Binding-site contacts:
Ligand atom N2 contacts residue ASN1273 of chain 1.B at 3.0 Å (h-bond).
Ligand atom C7 contacts residue ASN1273 of chain 1.B at 3.3 Å.
Ligand atom O7 contacts residue ASN1273 of chain 1.B at 4.0 Å.
Ligand atom C5 contacts residue ASN1273 of chain 1.B at 3.6 Å.
Ligand atom C2 contacts residue ASN1273 of chain 1.B at 2.5 Å.
Ligand atom C8 contacts residue ASN1273 of chain 1.B at 3.6 Å.
Ligand atom O5 contacts residue ASN1273 of chain 1.B at 2.3 Å (h-bond).
Ligand atom C4 contacts residue ASN1273 of chain 1.B at 4.2 Å.
Ligand atom C1 contacts residue ASN1273 of chain 1.B at 1.4 Å.
Ligand atom C3 contacts residue ASN1273 of chain 1.B at 3.8 Å.

The small molecule below binds the protein below.
Small molecule (SMILES): CC(=O)N[C@@H]1[C@@H](O)[C@H](O)[C@@H](CO)O[C@H]1O

Sequence of chain 1.B:
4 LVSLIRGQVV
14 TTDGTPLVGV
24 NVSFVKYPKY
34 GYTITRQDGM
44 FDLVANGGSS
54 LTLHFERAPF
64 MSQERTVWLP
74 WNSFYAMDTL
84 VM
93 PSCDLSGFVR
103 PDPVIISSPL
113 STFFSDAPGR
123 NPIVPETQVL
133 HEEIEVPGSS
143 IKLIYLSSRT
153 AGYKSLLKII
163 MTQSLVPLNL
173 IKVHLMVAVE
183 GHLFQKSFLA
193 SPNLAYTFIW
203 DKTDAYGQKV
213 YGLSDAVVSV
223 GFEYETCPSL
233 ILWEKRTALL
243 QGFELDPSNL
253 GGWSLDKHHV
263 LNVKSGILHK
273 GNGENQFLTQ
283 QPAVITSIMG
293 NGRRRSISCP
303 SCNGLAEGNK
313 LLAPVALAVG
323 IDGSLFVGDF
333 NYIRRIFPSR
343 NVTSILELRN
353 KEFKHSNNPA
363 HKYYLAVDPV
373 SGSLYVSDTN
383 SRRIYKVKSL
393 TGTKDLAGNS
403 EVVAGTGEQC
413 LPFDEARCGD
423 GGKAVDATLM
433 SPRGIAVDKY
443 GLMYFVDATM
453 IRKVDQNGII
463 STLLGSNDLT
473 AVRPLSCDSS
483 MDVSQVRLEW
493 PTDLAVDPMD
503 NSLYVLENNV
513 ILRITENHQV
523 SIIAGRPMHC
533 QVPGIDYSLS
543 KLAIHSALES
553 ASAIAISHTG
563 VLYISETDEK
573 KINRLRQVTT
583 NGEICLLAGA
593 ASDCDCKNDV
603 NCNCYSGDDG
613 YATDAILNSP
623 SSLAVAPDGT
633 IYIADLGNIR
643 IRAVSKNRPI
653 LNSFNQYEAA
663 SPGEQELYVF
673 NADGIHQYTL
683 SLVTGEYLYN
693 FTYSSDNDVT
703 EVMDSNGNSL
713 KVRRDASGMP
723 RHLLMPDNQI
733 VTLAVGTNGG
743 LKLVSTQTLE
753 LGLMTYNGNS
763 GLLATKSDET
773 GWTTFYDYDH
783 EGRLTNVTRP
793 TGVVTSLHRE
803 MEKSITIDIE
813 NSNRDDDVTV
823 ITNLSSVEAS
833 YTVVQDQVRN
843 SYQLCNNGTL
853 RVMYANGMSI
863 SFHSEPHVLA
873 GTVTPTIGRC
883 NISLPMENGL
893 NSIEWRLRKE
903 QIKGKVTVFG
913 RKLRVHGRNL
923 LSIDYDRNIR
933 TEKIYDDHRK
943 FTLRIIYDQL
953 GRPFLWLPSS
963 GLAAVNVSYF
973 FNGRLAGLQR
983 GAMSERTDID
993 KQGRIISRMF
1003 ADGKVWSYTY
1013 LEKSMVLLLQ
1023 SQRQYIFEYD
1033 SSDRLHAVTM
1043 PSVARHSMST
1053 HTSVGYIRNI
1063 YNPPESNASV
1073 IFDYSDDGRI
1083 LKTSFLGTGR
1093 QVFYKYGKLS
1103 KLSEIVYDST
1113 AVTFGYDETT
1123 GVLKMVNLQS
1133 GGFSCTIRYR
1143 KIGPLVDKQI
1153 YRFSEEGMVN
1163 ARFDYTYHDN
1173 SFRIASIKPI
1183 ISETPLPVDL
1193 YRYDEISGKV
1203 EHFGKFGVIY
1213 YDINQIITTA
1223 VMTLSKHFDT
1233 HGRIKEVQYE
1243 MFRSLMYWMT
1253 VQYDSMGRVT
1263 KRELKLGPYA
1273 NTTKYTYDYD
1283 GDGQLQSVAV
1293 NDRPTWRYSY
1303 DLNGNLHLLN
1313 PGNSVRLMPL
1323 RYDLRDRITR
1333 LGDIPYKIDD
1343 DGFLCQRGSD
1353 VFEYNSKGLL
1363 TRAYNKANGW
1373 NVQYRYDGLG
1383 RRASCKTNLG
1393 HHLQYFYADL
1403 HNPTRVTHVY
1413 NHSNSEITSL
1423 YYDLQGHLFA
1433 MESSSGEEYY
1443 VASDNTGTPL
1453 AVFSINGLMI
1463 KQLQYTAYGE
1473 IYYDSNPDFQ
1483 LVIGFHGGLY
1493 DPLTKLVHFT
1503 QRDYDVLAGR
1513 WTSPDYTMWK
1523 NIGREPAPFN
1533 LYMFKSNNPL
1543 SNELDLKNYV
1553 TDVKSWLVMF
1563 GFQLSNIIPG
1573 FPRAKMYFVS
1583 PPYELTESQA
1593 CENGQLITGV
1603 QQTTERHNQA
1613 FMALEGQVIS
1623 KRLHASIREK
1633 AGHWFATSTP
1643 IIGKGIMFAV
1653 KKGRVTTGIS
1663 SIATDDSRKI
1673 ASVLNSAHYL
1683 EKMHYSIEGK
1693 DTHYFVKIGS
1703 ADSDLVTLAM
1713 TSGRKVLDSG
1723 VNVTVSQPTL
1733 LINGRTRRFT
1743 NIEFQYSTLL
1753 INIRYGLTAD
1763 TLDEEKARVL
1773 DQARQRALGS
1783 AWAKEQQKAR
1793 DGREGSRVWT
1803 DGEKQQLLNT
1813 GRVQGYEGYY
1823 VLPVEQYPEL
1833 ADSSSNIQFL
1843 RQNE